A protein and the small-molecule ligand that binds it are described below.
Small molecule (SMILES): CCc1nc(N)nc(N)c1OCCCOc1ccccc1CCC(N)=O

Binding-site contacts:
Ligand atom C02 contacts residue ASP47 of chain 1.B at 3.5 Å.
Ligand atom C03 contacts residue GLN48 of chain 1.B at 3.8 Å.
Ligand atom N22 contacts residue ILE25 of chain 1.B at 3.4 Å (h-bond).
Ligand atom C23 contacts residue ASP47 of chain 1.B at 3.6 Å.
Ligand atom N26 contacts residue NAP1 of chain 1.F at 3.8 Å.
Ligand atom C23 contacts residue TRP26 of chain 1.B at 3.7 Å (hydrophobic).
Ligand atom N22 contacts residue TRP26 of chain 1.B at 3.3 Å.
Ligand atom O09 contacts residue LEU70 of chain 1.B at 3.7 Å.
Ligand atom C14 contacts residue GLN48 of chain 1.B at 3.8 Å.
Ligand atom N22 contacts residue NAP1 of chain 1.F at 3.8 Å.
Ligand atom N24 contacts residue ALA27 of chain 1.B at 3.7 Å.
Ligand atom C19 contacts residue GLN48 of chain 1.B at 3.1 Å.
Ligand atom C02 contacts residue ILE40 of chain 1.B at 3.7 Å (hydrophobic).
Ligand atom C06 contacts residue PHE51 of chain 1.B at 3.5 Å (hydrophobic).
Ligand atom N25 contacts residue ASP47 of chain 1.B at 2.6 Å (salt-bridge).
Ligand atom C20 contacts residue GLN48 of chain 1.B at 3.7 Å.
Ligand atom C16 contacts residue GLN48 of chain 1.B at 3.8 Å.
Ligand atom C02 contacts residue EDO1 of chain 1.G at 3.7 Å.
Ligand atom O17 contacts residue GLN48 of chain 1.B at 3.7 Å.
Ligand atom N18 contacts residue VAL74 of chain 1.B at 3.4 Å.
Ligand atom O17 contacts residue VAL74 of chain 1.B at 3.2 Å.
Ligand atom O05 contacts residue NAP1 of chain 1.F at 3.3 Å.
Ligand atom N18 contacts residue LEU77 of chain 1.B at 3.8 Å.
Ligand atom C08 contacts residue LEU70 of chain 1.B at 3.7 Å (hydrophobic).
Ligand atom C23 contacts residue ALA27 of chain 1.B at 3.7 Å (hydrophobic).
Ligand atom N26 contacts residue ILE114 of chain 1.B at 2.9 Å (h-bond).
Ligand atom C01 contacts residue ASP47 of chain 1.B at 3.6 Å.
Ligand atom C21 contacts residue ILE25 of chain 1.B at 3.5 Å (hydrophobic).
Ligand atom C21 contacts residue PHE51 of chain 1.B at 3.5 Å (hydrophobic).
Ligand atom N22 contacts residue PHE51 of chain 1.B at 3.5 Å.
Ligand atom N24 contacts residue ASP47 of chain 1.B at 2.8 Å (salt-bridge).
Ligand atom C03 contacts residue ASP47 of chain 1.B at 3.5 Å.
Ligand atom N26 contacts residue ILE25 of chain 1.B at 2.8 Å (h-bond).
Ligand atom N24 contacts residue THR133 of chain 1.B at 3.7 Å.
Ligand atom N26 contacts residue PHE51 of chain 1.B at 3.6 Å.
Ligand atom N24 contacts residue TRP26 of chain 1.B at 3.5 Å.
Ligand atom C21 contacts residue NAP1 of chain 1.F at 3.5 Å.
Ligand atom C04 contacts residue NAP1 of chain 1.F at 3.6 Å.
Ligand atom C16 contacts residue VAL74 of chain 1.B at 3.4 Å (hydrophobic).
Ligand atom N26 contacts residue TYR120 of chain 1.B at 3.4 Å (h-bond).

Sequence of chain 1.B:
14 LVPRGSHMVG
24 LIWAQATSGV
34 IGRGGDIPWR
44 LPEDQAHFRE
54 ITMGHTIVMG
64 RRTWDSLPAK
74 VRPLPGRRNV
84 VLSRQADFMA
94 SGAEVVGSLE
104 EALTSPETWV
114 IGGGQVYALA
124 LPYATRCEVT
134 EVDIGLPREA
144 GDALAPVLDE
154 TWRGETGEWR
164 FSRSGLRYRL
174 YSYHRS